Binding-site contacts:
Ligand atom O3G contacts residue GLY248 of chain 1.C at 3.9 Å.
Ligand atom O2A contacts residue LEU253 of chain 1.C at 3.5 Å (h-bond).
Ligand atom S1G contacts residue GLU305 of chain 1.C at 3.3 Å (salt-bridge).
Ligand atom C6 contacts residue ILE380 of chain 1.C at 3.7 Å (hydrophobic).
Ligand atom O4' contacts residue ALA409 of chain 1.C at 3.5 Å.
Ligand atom O2B contacts residue GLY248 of chain 1.C at 3.1 Å (h-bond).
Ligand atom O2B contacts residue LYS251 of chain 1.C at 3.5 Å.
Ligand atom N1 contacts residue ILE383 of chain 1.C at 3.9 Å.
Ligand atom O2B contacts residue THR249 of chain 1.C at 3.3 Å (h-bond).
Ligand atom PG contacts residue GLY248 of chain 1.C at 3.6 Å.
Ligand atom O3B contacts residue GLY248 of chain 1.C at 3.5 Å (h-bond).
Ligand atom C2 contacts residue ASP205 of chain 1.C at 3.4 Å.
Ligand atom O2B contacts residue GLY250 of chain 1.C at 3.7 Å.
Ligand atom O2A contacts residue THR252 of chain 1.C at 3.0 Å (h-bond).
Ligand atom O2A contacts residue LYS251 of chain 1.C at 3.3 Å (salt-bridge).
Ligand atom N1 contacts residue ILE380 of chain 1.C at 3.4 Å.
Ligand atom O3G contacts residue ARG359 of chain 1.D at 3.3 Å.
Ligand atom N3 contacts residue LEU253 of chain 1.C at 3.7 Å.
Ligand atom N6 contacts residue ILE380 of chain 1.C at 3.7 Å.
Ligand atom C8 contacts residue GLY250 of chain 1.C at 3.6 Å.
Ligand atom C8 contacts residue GLY248 of chain 1.C at 3.4 Å.
Ligand atom PB contacts residue GLY248 of chain 1.C at 3.7 Å.
Ligand atom O2G contacts residue GLY248 of chain 1.C at 2.9 Å (h-bond).
Ligand atom N1 contacts residue ASP205 of chain 1.C at 3.0 Å (salt-bridge).
Ligand atom O1B contacts residue THR252 of chain 1.C at 3.0 Å (h-bond).
Ligand atom C8 contacts residue THR249 of chain 1.C at 3.8 Å.
Ligand atom C8 contacts residue ALA409 of chain 1.C at 3.9 Å (hydrophobic).
Ligand atom O1A contacts residue THR252 of chain 1.C at 3.2 Å (h-bond).
Ligand atom N7 contacts residue THR249 of chain 1.C at 3.1 Å (h-bond).
Ligand atom O2G contacts residue PRO247 of chain 1.C at 3.4 Å.
Ligand atom C5' contacts residue GLY248 of chain 1.C at 3.8 Å.
Ligand atom C4 contacts residue LEU253 of chain 1.C at 3.8 Å (hydrophobic).
Ligand atom N7 contacts residue GLY250 of chain 1.C at 3.4 Å (h-bond).
Ligand atom PA contacts residue THR252 of chain 1.C at 3.9 Å.
Ligand atom O2A contacts residue GLY250 of chain 1.C at 3.3 Å.
Ligand atom O3A contacts residue GLY248 of chain 1.C at 3.5 Å.
Ligand atom S1G contacts residue ASP304 of chain 1.C at 3.7 Å.
Ligand atom O1B contacts residue ASP304 of chain 1.C at 3.8 Å.
Ligand atom C2 contacts residue LEU253 of chain 1.C at 3.7 Å (hydrophobic).
Ligand atom O3A contacts residue GLY250 of chain 1.C at 3.8 Å.

Sequence of chain 1.C:
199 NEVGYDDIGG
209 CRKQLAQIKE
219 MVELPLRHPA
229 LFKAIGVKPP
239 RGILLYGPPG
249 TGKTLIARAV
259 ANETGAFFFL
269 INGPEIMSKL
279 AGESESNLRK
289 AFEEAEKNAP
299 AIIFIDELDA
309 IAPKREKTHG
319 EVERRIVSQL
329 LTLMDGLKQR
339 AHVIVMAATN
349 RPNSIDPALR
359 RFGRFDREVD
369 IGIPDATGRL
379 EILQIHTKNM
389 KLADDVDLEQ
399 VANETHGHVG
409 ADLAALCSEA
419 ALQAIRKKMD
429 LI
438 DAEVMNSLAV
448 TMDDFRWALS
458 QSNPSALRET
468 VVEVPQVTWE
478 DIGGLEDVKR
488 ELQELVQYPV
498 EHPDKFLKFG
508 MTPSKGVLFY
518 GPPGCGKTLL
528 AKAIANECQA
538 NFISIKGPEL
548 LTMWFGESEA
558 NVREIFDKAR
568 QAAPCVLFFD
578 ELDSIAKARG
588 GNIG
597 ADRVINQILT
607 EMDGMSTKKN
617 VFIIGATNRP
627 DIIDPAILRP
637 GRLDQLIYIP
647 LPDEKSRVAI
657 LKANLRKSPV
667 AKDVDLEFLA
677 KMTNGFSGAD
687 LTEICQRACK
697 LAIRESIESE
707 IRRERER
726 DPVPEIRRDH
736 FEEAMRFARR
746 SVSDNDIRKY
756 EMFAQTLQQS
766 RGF

This protein binds this small molecule.
Small molecule (SMILES): Nc1ncnc2c1ncn2[C@@H]1O[C@H](COP(=O)(O)OP(=O)(O)OP(O)(O)=S)[C@@H](O)[C@H]1O

Sequence of chain 1.D:
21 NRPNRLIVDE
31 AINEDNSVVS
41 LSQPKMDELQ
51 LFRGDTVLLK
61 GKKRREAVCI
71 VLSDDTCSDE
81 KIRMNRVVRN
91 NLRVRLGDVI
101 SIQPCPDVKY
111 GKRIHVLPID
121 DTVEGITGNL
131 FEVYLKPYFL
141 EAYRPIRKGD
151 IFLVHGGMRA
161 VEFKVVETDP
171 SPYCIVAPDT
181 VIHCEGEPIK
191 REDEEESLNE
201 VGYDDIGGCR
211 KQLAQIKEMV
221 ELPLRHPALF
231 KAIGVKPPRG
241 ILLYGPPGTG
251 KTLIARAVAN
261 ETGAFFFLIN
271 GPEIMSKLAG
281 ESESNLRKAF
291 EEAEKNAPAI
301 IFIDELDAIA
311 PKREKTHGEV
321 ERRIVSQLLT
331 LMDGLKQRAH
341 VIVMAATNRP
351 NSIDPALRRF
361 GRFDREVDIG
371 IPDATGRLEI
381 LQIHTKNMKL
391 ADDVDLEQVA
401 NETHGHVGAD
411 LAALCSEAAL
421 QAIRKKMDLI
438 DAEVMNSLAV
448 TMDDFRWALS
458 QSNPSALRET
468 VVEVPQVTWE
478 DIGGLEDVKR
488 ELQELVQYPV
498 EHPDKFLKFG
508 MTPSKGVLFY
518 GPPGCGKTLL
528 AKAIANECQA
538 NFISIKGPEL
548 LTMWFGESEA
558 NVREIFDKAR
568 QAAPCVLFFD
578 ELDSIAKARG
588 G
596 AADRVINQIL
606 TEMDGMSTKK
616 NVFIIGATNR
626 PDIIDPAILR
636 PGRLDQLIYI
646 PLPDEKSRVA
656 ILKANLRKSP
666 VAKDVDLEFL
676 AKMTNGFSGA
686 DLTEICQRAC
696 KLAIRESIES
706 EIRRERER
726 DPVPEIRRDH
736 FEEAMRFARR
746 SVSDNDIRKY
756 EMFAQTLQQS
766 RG